Sequence of chain 1.A:
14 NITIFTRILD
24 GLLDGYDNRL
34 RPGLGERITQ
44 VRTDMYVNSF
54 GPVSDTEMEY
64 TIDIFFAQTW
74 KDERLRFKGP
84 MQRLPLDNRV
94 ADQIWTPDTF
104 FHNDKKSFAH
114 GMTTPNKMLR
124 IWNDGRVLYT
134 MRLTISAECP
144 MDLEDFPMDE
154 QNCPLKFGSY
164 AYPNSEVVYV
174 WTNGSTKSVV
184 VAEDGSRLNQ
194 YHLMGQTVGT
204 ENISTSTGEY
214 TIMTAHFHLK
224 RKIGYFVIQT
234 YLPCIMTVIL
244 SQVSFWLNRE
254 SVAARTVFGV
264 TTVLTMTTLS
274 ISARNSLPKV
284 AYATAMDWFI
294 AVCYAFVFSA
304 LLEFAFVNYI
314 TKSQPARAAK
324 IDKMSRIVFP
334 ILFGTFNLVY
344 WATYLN

A protein and the small-molecule ligand that binds it are described below.
Small molecule (SMILES): CCCCCCCCCCO[C@@H]1O[C@H](CO)[C@@H](O[C@H]2O[C@H](CO)[C@@H](O)[C@H](O)[C@H]2O)[C@H](O)[C@H]1O

Sequence of chain 1.E:
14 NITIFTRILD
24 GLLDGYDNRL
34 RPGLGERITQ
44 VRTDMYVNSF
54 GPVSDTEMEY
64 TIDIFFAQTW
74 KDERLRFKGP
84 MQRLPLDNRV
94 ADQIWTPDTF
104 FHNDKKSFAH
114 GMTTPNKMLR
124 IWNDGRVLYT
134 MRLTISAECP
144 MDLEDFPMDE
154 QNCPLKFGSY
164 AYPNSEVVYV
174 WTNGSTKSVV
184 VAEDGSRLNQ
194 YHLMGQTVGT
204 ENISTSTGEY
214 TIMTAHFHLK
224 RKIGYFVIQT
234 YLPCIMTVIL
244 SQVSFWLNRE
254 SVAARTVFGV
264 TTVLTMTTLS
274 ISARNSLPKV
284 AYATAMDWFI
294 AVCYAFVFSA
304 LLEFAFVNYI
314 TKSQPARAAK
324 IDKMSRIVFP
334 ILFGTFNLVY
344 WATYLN

Sequence of chain 1.B:
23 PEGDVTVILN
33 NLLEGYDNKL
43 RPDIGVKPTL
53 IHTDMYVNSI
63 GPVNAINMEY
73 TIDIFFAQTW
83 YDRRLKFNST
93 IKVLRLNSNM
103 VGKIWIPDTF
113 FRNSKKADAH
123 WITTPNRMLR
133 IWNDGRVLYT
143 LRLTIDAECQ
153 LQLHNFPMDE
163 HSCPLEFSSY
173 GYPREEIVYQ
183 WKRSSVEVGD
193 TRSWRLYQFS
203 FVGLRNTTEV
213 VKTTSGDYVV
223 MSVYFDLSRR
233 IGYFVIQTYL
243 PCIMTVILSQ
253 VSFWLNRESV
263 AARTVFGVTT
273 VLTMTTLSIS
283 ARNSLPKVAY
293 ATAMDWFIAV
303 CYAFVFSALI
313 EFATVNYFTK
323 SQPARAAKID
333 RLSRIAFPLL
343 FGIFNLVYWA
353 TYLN

Binding-site contacts:
Ligand atom O7 contacts residue DMU1 of chain 1.L at 3.1 Å (h-bond).
Ligand atom C19 contacts residue ASN278 of chain 1.A at 3.5 Å.
Ligand atom O49 contacts residue SER275 of chain 1.A at 2.8 Å (h-bond).
Ligand atom C28 contacts residue THR271 of chain 1.E at 3.5 Å.
Ligand atom O1 contacts residue SER279 of chain 1.A at 3.4 Å.
Ligand atom O3 contacts residue DMU1 of chain 1.L at 3.1 Å.
Ligand atom O16 contacts residue DMU1 of chain 1.L at 4.0 Å.
Ligand atom C1 contacts residue ASN285 of chain 1.B at 3.6 Å.
Ligand atom C3 contacts residue DMU1 of chain 1.L at 3.4 Å.
Ligand atom C6 contacts residue ASN278 of chain 1.A at 3.9 Å.
Ligand atom O16 contacts residue ASN278 of chain 1.A at 3.6 Å.
Ligand atom O49 contacts residue DMU1 of chain 1.L at 3.7 Å.
Ligand atom C57 contacts residue ASN278 of chain 1.A at 3.9 Å.
Ligand atom C11 contacts residue SER279 of chain 1.A at 4.0 Å.
Ligand atom C19 contacts residue SER275 of chain 1.A at 4.0 Å.
Ligand atom O5 contacts residue ASN278 of chain 1.A at 3.0 Å (h-bond).
Ligand atom C1 contacts residue SER275 of chain 1.A at 3.5 Å.
Ligand atom O55 contacts residue SER279 of chain 1.A at 3.8 Å.
Ligand atom C57 contacts residue DMU1 of chain 1.W at 3.5 Å.
Ligand atom C25 contacts residue ILE274 of chain 1.A at 3.7 Å (hydrophobic).
Ligand atom C28 contacts residue DMU1 of chain 1.W at 4.0 Å.
Ligand atom O4 contacts residue DMU1 of chain 1.L at 3.3 Å (h-bond).
Ligand atom O49 contacts residue ILE281 of chain 1.B at 3.9 Å.
Ligand atom C4 contacts residue ASN278 of chain 1.A at 4.0 Å.
Ligand atom C11 contacts residue ASN278 of chain 1.A at 3.4 Å.
Ligand atom C11 contacts residue DMU1 of chain 1.W at 3.3 Å.
Ligand atom O61 contacts residue DMU1 of chain 1.W at 3.3 Å (h-bond).
Ligand atom O16 contacts residue SER275 of chain 1.A at 3.5 Å.
Ligand atom C22 contacts residue DMU1 of chain 1.W at 3.9 Å.
Ligand atom C2 contacts residue ASN285 of chain 1.B at 3.4 Å.
Ligand atom C9 contacts residue DMU1 of chain 1.W at 3.7 Å.
Ligand atom C18 contacts residue ASN278 of chain 1.A at 3.7 Å.
Ligand atom C8 contacts residue DMU1 of chain 1.W at 3.8 Å.
Ligand atom C10 contacts residue SER279 of chain 1.A at 4.0 Å.
Ligand atom C3 contacts residue ASN278 of chain 1.A at 4.0 Å.
Ligand atom O2 contacts residue DMU1 of chain 1.W at 2.7 Å (h-bond).
Ligand atom O49 contacts residue ASN285 of chain 1.B at 2.9 Å (h-bond).
Ligand atom C4 contacts residue DMU1 of chain 1.L at 3.3 Å.
Ligand atom O55 contacts residue ASN285 of chain 1.B at 3.7 Å.
Ligand atom C2 contacts residue DMU1 of chain 1.L at 3.3 Å.